Binding-site contacts:
Ligand atom O7 contacts residue ASN22 of chain 1.B at 3.1 Å (h-bond).
Ligand atom C2 contacts residue LYS101 of chain 1.B at 3.8 Å.
Ligand atom C2 contacts residue ASN22 of chain 1.B at 2.5 Å.
Ligand atom C8 contacts residue LEU47 of chain 1.B at 3.5 Å (hydrophobic).
Ligand atom C1 contacts residue SER46 of chain 1.B at 3.9 Å.
Ligand atom C5 contacts residue ASP45 of chain 1.B at 3.8 Å.
Ligand atom C8 contacts residue LYS101 of chain 1.B at 3.7 Å.
Ligand atom C2 contacts residue ASP45 of chain 1.B at 3.6 Å.
Ligand atom O5 contacts residue ARG43 of chain 1.B at 3.2 Å.
Ligand atom C5 contacts residue ARG43 of chain 1.B at 4.0 Å.
Ligand atom N2 contacts residue LYS101 of chain 1.B at 3.3 Å.
Ligand atom O2 contacts residue LYS101 of chain 1.B at 3.1 Å.
Ligand atom C6 contacts residue ASP45 of chain 1.B at 3.3 Å.
Ligand atom C7 contacts residue LEU47 of chain 1.B at 3.9 Å (hydrophobic).
Ligand atom C3 contacts residue ASN22 of chain 1.B at 3.7 Å.
Ligand atom C3 contacts residue ASP45 of chain 1.B at 4.2 Å.
Ligand atom C1 contacts residue ARG43 of chain 1.B at 4.0 Å.
Ligand atom O6 contacts residue ASP45 of chain 1.B at 2.7 Å (salt-bridge).
Ligand atom O5 contacts residue ASN22 of chain 1.B at 2.4 Å (h-bond).
Ligand atom O5 contacts residue LYS101 of chain 1.B at 3.8 Å.
Ligand atom C6 contacts residue LYS101 of chain 1.B at 4.0 Å.
Ligand atom C3 contacts residue LYS101 of chain 1.B at 3.9 Å.
Ligand atom C2 contacts residue LYS101 of chain 1.B at 3.9 Å.
Ligand atom N2 contacts residue SER46 of chain 1.B at 3.7 Å.
Ligand atom O6 contacts residue ARG43 of chain 1.B at 3.3 Å (salt-bridge).
Ligand atom C1 contacts residue ASN22 of chain 1.B at 1.4 Å.
Ligand atom C6 contacts residue VAL44 of chain 1.B at 3.8 Å (hydrophobic).
Ligand atom N2 contacts residue LEU47 of chain 1.B at 3.5 Å (h-bond).
Ligand atom C4 contacts residue ASP45 of chain 1.B at 3.9 Å.
Ligand atom C7 contacts residue LYS101 of chain 1.B at 3.9 Å.
Ligand atom N2 contacts residue ASP45 of chain 1.B at 3.7 Å.
Ligand atom C3 contacts residue LYS101 of chain 1.B at 4.1 Å.
Ligand atom N2 contacts residue ASN22 of chain 1.B at 2.9 Å (h-bond).
Ligand atom C6 contacts residue ARG43 of chain 1.B at 4.1 Å.
Ligand atom C1 contacts residue LYS101 of chain 1.B at 4.0 Å.
Ligand atom C2 contacts residue SER46 of chain 1.B at 3.8 Å.
Ligand atom C7 contacts residue ASN22 of chain 1.B at 3.2 Å.
Ligand atom C5 contacts residue ASN22 of chain 1.B at 3.7 Å.
Ligand atom O6 contacts residue LYS101 of chain 1.B at 2.7 Å (salt-bridge).
Ligand atom O3 contacts residue LYS101 of chain 1.B at 3.1 Å (salt-bridge).

Sequence of chain 1.B:
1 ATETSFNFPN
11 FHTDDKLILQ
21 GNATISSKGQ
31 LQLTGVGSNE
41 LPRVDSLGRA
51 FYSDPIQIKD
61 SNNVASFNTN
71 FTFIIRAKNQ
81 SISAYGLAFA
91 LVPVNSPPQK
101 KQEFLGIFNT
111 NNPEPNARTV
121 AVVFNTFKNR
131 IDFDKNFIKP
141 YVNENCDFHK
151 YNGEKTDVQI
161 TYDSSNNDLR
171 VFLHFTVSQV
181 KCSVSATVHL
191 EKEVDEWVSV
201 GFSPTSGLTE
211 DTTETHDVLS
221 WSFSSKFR

The protein below binds the small molecule below.
Small molecule (SMILES): CC(=O)N[C@H]1[C@H](O[C@H]2[C@H](O[C@@H]3O[C@@H](C)[C@@H](O)[C@@H](O)[C@@H]3O)[C@@H](NC(C)=O)CO[C@@H]2CO)O[C@H](CO)[C@@H](O)[C@@H]1O